Binding-site contacts:
Ligand atom OAX contacts residue PRO211 of chain 1.D at 3.4 Å.
Ligand atom CAD contacts residue VAL210 of chain 1.D at 3.8 Å (hydrophobic).
Ligand atom NBC contacts residue TYR154 of chain 1.D at 4.2 Å.
Ligand atom CAK contacts residue PRO155 of chain 1.D at 3.7 Å (hydrophobic).
Ligand atom OAF contacts residue TYR219 of chain 1.L at 3.2 Å.
Ligand atom OAV contacts residue TYR219 of chain 1.L at 3.4 Å.
Ligand atom CBA contacts residue TYR219 of chain 1.L at 3.9 Å (hydrophobic).
Ligand atom OAY contacts residue TYR219 of chain 1.L at 2.9 Å (h-bond).
Ligand atom CAS contacts residue VAL210 of chain 1.D at 4.0 Å (hydrophobic).
Ligand atom CAD contacts residue TYR154 of chain 1.D at 3.2 Å (hydrophobic).
Ligand atom CAA contacts residue LEU152 of chain 1.D at 3.9 Å (hydrophobic).
Ligand atom CAA contacts residue PRO155 of chain 1.D at 3.5 Å (hydrophobic).
Ligand atom CBA contacts residue TYR154 of chain 1.D at 4.2 Å (hydrophobic).
Ligand atom CAO contacts residue PRO155 of chain 1.D at 3.6 Å (hydrophobic).
Ligand atom CAE contacts residue TYR154 of chain 1.D at 3.4 Å (hydrophobic).
Ligand atom CAR contacts residue VAL210 of chain 1.D at 4.1 Å (hydrophobic).
Ligand atom CAC contacts residue TRP158 of chain 1.D at 4.1 Å (hydrophobic).
Ligand atom CAO contacts residue VAL210 of chain 1.D at 3.7 Å (hydrophobic).
Ligand atom OAH contacts residue PRO211 of chain 1.D at 3.7 Å.
Ligand atom CAP contacts residue TYR219 of chain 1.L at 4.2 Å (hydrophobic).
Ligand atom CAL contacts residue ILE216 of chain 1.L at 4.0 Å (hydrophobic).
Ligand atom CAN contacts residue TYR219 of chain 1.L at 4.0 Å (hydrophobic).
Ligand atom OAG contacts residue VAL210 of chain 1.D at 3.0 Å.
Ligand atom CAJ contacts residue ILE216 of chain 1.L at 4.2 Å (hydrophobic).
Ligand atom CAR contacts residue PRO155 of chain 1.D at 3.5 Å (hydrophobic).
Ligand atom CBA contacts residue VAL210 of chain 1.D at 3.9 Å (hydrophobic).
Ligand atom CAD contacts residue ARG54 of chain 1.D at 4.0 Å.
Ligand atom CAK contacts residue LEU151 of chain 1.D at 3.5 Å (hydrophobic).
Ligand atom CAA contacts residue LEU151 of chain 1.D at 4.0 Å (hydrophobic).
Ligand atom OAH contacts residue LYS207 of chain 1.D at 3.0 Å (salt-bridge).
Ligand atom CAR contacts residue TYR154 of chain 1.D at 3.9 Å (hydrophobic).
Ligand atom CBB contacts residue TYR219 of chain 1.L at 3.6 Å (hydrophobic).
Ligand atom CAL contacts residue PRO155 of chain 1.D at 3.5 Å (hydrophobic).
Ligand atom OAG contacts residue TYR154 of chain 1.D at 4.0 Å.
Ligand atom CAO contacts residue TYR154 of chain 1.D at 3.9 Å (hydrophobic).
Ligand atom CAE contacts residue TYR219 of chain 1.L at 3.5 Å (hydrophobic).
Ligand atom CAD contacts residue TRP158 of chain 1.D at 4.2 Å (hydrophobic).
Ligand atom CAZ contacts residue TYR219 of chain 1.L at 3.4 Å (hydrophobic).
Ligand atom CAU contacts residue PRO211 of chain 1.D at 3.8 Å (hydrophobic).
Ligand atom CAN contacts residue PRO155 of chain 1.D at 3.5 Å (hydrophobic).

This small molecule binds to this protein.
Small molecule (SMILES): CCCCCC(=O)OC[C@H](COP(=O)(O)OCC[N+](C)(C)C)OC(=O)CCCCC

Sequence of chain 1.L:
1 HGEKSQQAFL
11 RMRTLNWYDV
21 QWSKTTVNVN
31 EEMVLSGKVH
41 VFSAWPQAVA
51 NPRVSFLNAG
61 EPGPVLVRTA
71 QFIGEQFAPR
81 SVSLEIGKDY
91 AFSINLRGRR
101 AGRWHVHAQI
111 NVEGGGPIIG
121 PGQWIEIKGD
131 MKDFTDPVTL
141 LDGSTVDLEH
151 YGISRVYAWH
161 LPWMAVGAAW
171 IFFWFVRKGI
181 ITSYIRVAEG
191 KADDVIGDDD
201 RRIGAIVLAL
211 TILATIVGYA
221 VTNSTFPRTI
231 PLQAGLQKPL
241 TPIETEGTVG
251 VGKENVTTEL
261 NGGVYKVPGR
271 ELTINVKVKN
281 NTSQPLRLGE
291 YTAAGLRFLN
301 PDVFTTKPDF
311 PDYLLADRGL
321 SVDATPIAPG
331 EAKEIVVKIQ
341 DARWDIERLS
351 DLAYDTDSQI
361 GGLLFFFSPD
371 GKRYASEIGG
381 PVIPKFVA

Sequence of chain 1.D:
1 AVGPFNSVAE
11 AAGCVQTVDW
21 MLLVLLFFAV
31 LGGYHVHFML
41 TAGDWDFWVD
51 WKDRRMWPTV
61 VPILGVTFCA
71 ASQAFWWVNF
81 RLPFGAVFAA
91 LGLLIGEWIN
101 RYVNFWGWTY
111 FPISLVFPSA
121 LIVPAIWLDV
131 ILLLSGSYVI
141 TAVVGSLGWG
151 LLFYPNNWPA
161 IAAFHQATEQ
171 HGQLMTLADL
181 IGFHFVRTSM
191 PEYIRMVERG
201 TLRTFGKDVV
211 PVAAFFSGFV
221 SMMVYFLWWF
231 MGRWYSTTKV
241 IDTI